Binding-site contacts:
Ligand atom C3 contacts residue ASN448 of chain 1.G at 3.8 Å.
Ligand atom O7 contacts residue GLU445 of chain 1.G at 3.8 Å.
Ligand atom O5 contacts residue ASN448 of chain 1.G at 2.3 Å (h-bond).
Ligand atom C8 contacts residue ASN444 of chain 1.G at 4.2 Å.
Ligand atom C1 contacts residue ASN448 of chain 1.G at 1.4 Å.
Ligand atom N2 contacts residue GLU445 of chain 1.G at 3.5 Å (salt-bridge).
Ligand atom C7 contacts residue GLU445 of chain 1.G at 3.2 Å.
Ligand atom C4 contacts residue ASN448 of chain 1.G at 4.2 Å.
Ligand atom N2 contacts residue ASN448 of chain 1.G at 3.1 Å (h-bond).
Ligand atom C8 contacts residue GLU445 of chain 1.G at 3.0 Å.
Ligand atom C7 contacts residue ASN448 of chain 1.G at 4.2 Å.
Ligand atom C2 contacts residue ASN448 of chain 1.G at 2.5 Å.
Ligand atom C5 contacts residue ASN448 of chain 1.G at 3.6 Å.
Ligand atom C2 contacts residue GLU445 of chain 1.G at 4.5 Å.

This small molecule binds to this protein.
Small molecule (SMILES): CC(=O)N[C@@H]1[C@@H](O)[C@H](O)[C@@H](CO)O[C@H]1O

Sequence of chain 1.G:
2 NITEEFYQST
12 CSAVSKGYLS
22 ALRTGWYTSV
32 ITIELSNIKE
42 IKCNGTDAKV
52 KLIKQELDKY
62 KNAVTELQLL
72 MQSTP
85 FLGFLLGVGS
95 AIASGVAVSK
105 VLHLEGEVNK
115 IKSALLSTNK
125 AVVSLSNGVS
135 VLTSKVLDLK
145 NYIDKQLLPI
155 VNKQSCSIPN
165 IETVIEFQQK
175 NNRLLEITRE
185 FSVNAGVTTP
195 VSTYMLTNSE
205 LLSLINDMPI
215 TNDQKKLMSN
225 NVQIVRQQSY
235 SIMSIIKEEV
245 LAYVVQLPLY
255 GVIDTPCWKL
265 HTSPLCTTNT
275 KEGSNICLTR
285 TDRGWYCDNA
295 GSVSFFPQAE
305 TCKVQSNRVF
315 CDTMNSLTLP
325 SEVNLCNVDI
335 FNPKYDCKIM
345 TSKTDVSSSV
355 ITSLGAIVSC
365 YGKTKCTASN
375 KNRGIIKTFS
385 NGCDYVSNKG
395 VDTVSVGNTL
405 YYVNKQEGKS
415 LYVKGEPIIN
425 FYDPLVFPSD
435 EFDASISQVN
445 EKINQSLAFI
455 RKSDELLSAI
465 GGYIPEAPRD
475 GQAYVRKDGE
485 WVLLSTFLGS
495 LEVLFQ